Binding-site contacts:
Ligand atom C4 contacts residue ASN216 of chain 1.A at 4.3 Å.
Ligand atom N2 contacts residue ASN216 of chain 1.A at 2.9 Å (h-bond).
Ligand atom C5 contacts residue ASN216 of chain 1.A at 3.7 Å.
Ligand atom C3 contacts residue ASN216 of chain 1.A at 3.8 Å.
Ligand atom C8 contacts residue ASN216 of chain 1.A at 3.9 Å.
Ligand atom C2 contacts residue ASN216 of chain 1.A at 2.5 Å.
Ligand atom O7 contacts residue ASN216 of chain 1.A at 4.5 Å.
Ligand atom O5 contacts residue ASN216 of chain 1.A at 2.4 Å (h-bond).
Ligand atom C1 contacts residue ASN216 of chain 1.A at 1.4 Å.
Ligand atom C7 contacts residue ASN216 of chain 1.A at 3.6 Å.

Sequence of chain 1.A:
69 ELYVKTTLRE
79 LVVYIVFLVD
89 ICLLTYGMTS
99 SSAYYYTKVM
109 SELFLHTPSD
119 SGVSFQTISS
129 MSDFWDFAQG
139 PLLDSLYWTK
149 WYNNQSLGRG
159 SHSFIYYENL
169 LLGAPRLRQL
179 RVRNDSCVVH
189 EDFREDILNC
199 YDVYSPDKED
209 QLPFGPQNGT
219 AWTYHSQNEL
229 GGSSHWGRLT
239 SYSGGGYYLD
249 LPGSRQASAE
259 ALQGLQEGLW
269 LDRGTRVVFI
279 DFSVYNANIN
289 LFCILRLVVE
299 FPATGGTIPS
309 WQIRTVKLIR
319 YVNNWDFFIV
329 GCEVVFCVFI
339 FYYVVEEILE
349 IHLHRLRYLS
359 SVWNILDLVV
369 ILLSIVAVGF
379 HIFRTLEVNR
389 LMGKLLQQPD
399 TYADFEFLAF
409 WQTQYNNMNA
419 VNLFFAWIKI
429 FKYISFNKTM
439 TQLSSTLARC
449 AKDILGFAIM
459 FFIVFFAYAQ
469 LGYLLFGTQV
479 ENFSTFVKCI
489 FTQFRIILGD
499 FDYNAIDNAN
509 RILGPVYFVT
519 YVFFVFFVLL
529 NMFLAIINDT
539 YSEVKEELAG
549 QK

This small molecule binds to this protein.
Small molecule (SMILES): CC(=O)N[C@@H]1[C@@H](O)[C@H](O)[C@@H](CO)O[C@H]1O